Binding-site contacts:
Ligand atom C7 contacts residue ASP185 of chain 1.A at 4.3 Å.
Ligand atom O7 contacts residue ASN186 of chain 1.A at 3.7 Å.
Ligand atom C3 contacts residue ASN186 of chain 1.A at 3.8 Å.
Ligand atom O5 contacts residue ASN186 of chain 1.A at 2.4 Å (h-bond).
Ligand atom C8 contacts residue ASP185 of chain 1.A at 3.8 Å.
Ligand atom C5 contacts residue ASN186 of chain 1.A at 3.7 Å.
Ligand atom C4 contacts residue ASN186 of chain 1.A at 4.2 Å.
Ligand atom C1 contacts residue ASN186 of chain 1.A at 1.4 Å.
Ligand atom O7 contacts residue ASP185 of chain 1.A at 4.1 Å.
Ligand atom C8 contacts residue ASN186 of chain 1.A at 4.4 Å.
Ligand atom C2 contacts residue ASN186 of chain 1.A at 2.4 Å.
Ligand atom C7 contacts residue ASN186 of chain 1.A at 3.5 Å.
Ligand atom N2 contacts residue ASN186 of chain 1.A at 2.9 Å (h-bond).

Sequence of chain 1.A:
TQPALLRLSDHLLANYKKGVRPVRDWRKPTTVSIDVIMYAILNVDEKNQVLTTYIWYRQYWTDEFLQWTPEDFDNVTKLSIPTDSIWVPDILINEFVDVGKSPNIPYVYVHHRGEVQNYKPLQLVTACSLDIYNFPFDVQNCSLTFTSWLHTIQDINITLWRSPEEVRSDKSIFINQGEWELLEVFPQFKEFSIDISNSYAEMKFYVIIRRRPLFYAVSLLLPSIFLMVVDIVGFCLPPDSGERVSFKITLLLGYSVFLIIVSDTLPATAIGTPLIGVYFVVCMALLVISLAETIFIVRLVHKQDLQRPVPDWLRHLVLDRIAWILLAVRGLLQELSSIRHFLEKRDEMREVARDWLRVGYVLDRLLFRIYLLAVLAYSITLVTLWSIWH

The small molecule below binds the protein below.
Small molecule (SMILES): CC(=O)N[C@@H]1[C@@H](O)[C@H](O)[C@@H](CO)O[C@H]1O